Sequence of chain 1.B:
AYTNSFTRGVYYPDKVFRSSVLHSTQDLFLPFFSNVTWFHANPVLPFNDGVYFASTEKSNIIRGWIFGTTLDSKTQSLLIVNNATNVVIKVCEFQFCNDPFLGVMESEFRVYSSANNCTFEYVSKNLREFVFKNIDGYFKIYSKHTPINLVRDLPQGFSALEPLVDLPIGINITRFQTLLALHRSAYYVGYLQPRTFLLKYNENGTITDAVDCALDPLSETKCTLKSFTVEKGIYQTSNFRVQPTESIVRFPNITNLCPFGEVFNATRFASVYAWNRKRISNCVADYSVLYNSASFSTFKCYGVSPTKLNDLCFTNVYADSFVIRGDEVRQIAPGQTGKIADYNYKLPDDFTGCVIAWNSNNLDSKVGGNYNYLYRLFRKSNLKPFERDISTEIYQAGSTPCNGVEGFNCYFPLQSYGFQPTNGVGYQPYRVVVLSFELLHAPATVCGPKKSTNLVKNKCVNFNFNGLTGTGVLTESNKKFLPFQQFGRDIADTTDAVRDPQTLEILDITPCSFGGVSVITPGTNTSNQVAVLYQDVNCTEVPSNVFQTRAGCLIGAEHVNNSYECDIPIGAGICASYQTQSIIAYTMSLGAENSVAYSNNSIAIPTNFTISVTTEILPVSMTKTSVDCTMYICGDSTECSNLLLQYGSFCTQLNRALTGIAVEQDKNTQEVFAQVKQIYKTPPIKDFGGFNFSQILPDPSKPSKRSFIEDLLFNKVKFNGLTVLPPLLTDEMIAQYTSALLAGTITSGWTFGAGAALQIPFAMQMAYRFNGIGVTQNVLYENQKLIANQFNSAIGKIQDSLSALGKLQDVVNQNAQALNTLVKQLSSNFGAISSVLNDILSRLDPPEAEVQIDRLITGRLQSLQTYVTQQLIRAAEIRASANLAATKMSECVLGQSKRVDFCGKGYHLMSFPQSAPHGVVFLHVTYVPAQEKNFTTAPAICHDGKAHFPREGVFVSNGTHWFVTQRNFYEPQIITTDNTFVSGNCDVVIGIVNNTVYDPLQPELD

A small-molecule ligand and the protein it binds are described below.
Small molecule (SMILES): CC(=O)N[C@@H]1[C@@H](O)[C@H](O)[C@@H](CO)O[C@H]1O

Binding-site contacts:
Ligand atom C5 contacts residue ALA706 of chain 1.B at 3.6 Å (hydrophobic).
Ligand atom O5 contacts residue ASN1074 of chain 1.B at 2.4 Å (h-bond).
Ligand atom C5 contacts residue NAG1 of chain 1.RA at 3.4 Å.
Ligand atom C7 contacts residue GLU1072 of chain 1.B at 4.2 Å.
Ligand atom O6 contacts residue NAG1 of chain 1.RA at 4.3 Å.
Ligand atom C8 contacts residue ASN1074 of chain 1.B at 4.1 Å.
Ligand atom C3 contacts residue ASN1074 of chain 1.B at 3.8 Å.
Ligand atom C1 contacts residue ASN1074 of chain 1.B at 1.4 Å.
Ligand atom C6 contacts residue ALA706 of chain 1.B at 4.0 Å (hydrophobic).
Ligand atom O6 contacts residue ALA706 of chain 1.B at 4.0 Å.
Ligand atom C4 contacts residue ASN1074 of chain 1.B at 4.2 Å.
Ligand atom O7 contacts residue ASN1074 of chain 1.B at 2.8 Å (h-bond).
Ligand atom C5 contacts residue ASN1074 of chain 1.B at 3.7 Å.
Ligand atom O5 contacts residue NAG1 of chain 1.RA at 4.5 Å.
Ligand atom O3 contacts residue NAG1 of chain 1.RA at 3.1 Å (h-bond).
Ligand atom C4 contacts residue ALA706 of chain 1.B at 4.3 Å (hydrophobic).
Ligand atom N2 contacts residue ASN1074 of chain 1.B at 2.8 Å (h-bond).
Ligand atom C2 contacts residue ASN1074 of chain 1.B at 2.5 Å.
Ligand atom C7 contacts residue ASN1074 of chain 1.B at 3.0 Å.
Ligand atom C6 contacts residue NAG1 of chain 1.RA at 3.3 Å.
Ligand atom C4 contacts residue NAG1 of chain 1.RA at 2.4 Å.
Ligand atom C8 contacts residue LYS1073 of chain 1.B at 3.8 Å.
Ligand atom C3 contacts residue NAG1 of chain 1.RA at 3.6 Å.
Ligand atom C8 contacts residue GLU1072 of chain 1.B at 2.8 Å.
Ligand atom O4 contacts residue ALA706 of chain 1.B at 4.0 Å.
Ligand atom O4 contacts residue NAG1 of chain 1.RA at 1.6 Å.